Sequence of chain 1.A:
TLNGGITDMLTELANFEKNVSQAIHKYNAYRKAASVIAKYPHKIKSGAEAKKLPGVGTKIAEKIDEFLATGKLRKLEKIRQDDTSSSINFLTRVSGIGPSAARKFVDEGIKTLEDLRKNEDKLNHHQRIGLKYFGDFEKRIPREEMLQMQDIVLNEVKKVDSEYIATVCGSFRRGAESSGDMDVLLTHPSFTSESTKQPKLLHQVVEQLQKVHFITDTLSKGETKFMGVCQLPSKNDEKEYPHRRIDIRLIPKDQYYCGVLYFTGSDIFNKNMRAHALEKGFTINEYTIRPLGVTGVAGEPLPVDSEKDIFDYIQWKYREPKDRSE

Binding-site contacts:
Ligand atom C3' contacts residue GLY66 of chain 1.A at 3.7 Å.
Ligand atom P contacts residue NA1 of chain 1.I at 3.8 Å.
Ligand atom OP1 contacts residue TYR39 of chain 1.A at 3.9 Å.
Ligand atom P contacts residue GLY66 of chain 1.A at 3.7 Å.
Ligand atom O5' contacts residue LYS35 of chain 1.A at 3.8 Å.
Ligand atom OP1 contacts residue LYS68 of chain 1.A at 3.5 Å (salt-bridge).
Ligand atom OP2 contacts residue LYS68 of chain 1.A at 3.0 Å.
Ligand atom OP1 contacts residue PRO63 of chain 1.A at 3.7 Å.
Ligand atom OP2 contacts residue LYS68 of chain 1.A at 3.1 Å (salt-bridge).
Ligand atom C5' contacts residue GLY64 of chain 1.A at 3.1 Å.
Ligand atom O3' contacts residue LYS68 of chain 1.A at 3.9 Å.
Ligand atom P contacts residue ILE69 of chain 1.A at 3.9 Å.
Ligand atom P contacts residue LYS68 of chain 1.A at 3.6 Å.
Ligand atom O6 contacts residue HIS34 of chain 1.A at 3.9 Å.
Ligand atom O3' contacts residue VAL65 of chain 1.A at 3.8 Å.
Ligand atom O3' contacts residue GLY66 of chain 1.A at 3.9 Å.
Ligand atom OP1 contacts residue NA1 of chain 1.I at 2.6 Å (h-bond).
Ligand atom O3' contacts residue GLY64 of chain 1.A at 3.5 Å.
Ligand atom P contacts residue LYS68 of chain 1.A at 3.7 Å.
Ligand atom OP1 contacts residue GLY64 of chain 1.A at 3.0 Å (h-bond).
Ligand atom N3 contacts residue ALA38 of chain 1.A at 3.6 Å.
Ligand atom OP1 contacts residue LYS68 of chain 1.A at 3.1 Å (salt-bridge).
Ligand atom O5' contacts residue GLY66 of chain 1.A at 3.5 Å (h-bond).
Ligand atom C5' contacts residue GLY66 of chain 1.A at 3.5 Å.
Ligand atom OP2 contacts residue THR67 of chain 1.A at 3.9 Å.
Ligand atom OP3 contacts residue LYS35 of chain 1.A at 2.6 Å (salt-bridge).
Ligand atom OP1 contacts residue GLY66 of chain 1.A at 2.9 Å (h-bond).
Ligand atom O3' contacts residue ILE69 of chain 1.A at 3.5 Å.
Ligand atom P contacts residue GLY64 of chain 1.A at 3.9 Å.
Ligand atom OP1 contacts residue THR67 of chain 1.A at 3.7 Å.
Ligand atom C1' contacts residue ALA38 of chain 1.A at 3.9 Å (hydrophobic).
Ligand atom OP1 contacts residue VAL65 of chain 1.A at 3.6 Å.
Ligand atom OP1 contacts residue LEU62 of chain 1.A at 3.7 Å.
Ligand atom OP1 contacts residue ILE69 of chain 1.A at 2.9 Å (h-bond).
Ligand atom O4' contacts residue ALA38 of chain 1.A at 3.4 Å.
Ligand atom C5' contacts residue TYR39 of chain 1.A at 3.5 Å (hydrophobic).
Ligand atom C4' contacts residue GLY64 of chain 1.A at 3.3 Å.
Ligand atom P contacts residue LYS35 of chain 1.A at 3.7 Å.
Ligand atom C3' contacts residue LYS68 of chain 1.A at 3.9 Å.
Ligand atom OP2 contacts residue GLY66 of chain 1.A at 3.7 Å.

A protein and the small-molecule ligand that binds it are described below.
Small molecule (SMILES): Cc1cn([C@H]2C[C@H](O[P](=O)(O)OC[C@H]3O[C@@H](n4ccc(N)nc4=O)C[C@@H]3O[P](=O)(O)OC[C@H]3O[C@@H](n4cnc5c(=O)nc(N)[nH]c54)C[C@@H]3O[P](=O)(O)OC[C@H]3O[C@@H](n4cnc5c(=O)nc(N)[nH]c54)C[C@@H]3O)[C@@H](CO[P](=O)(O)O[C@H]3C[C@H](n4cnc5c(=O)nc(N)[nH]c54)O[C@@H]3COP(=O)(O)O)O2)c(=O)[nH]c1=O